This protein binds this small molecule.
Small molecule (SMILES): N[C@@H]1[C@@H](O)[C@H](O[C@@H]2O[C@H](CO)[C@@H](O[C@@H]3O[C@H](CO)[C@@H](O[C@@H]4O[C@H](CO)[C@@H](O)[C@H](O)[C@H]4N)[C@H](O)[C@H]3N)[C@H](O)[C@H]2N)[C@@H](CO)O[C@H]1O

Sequence of chain 1.A:
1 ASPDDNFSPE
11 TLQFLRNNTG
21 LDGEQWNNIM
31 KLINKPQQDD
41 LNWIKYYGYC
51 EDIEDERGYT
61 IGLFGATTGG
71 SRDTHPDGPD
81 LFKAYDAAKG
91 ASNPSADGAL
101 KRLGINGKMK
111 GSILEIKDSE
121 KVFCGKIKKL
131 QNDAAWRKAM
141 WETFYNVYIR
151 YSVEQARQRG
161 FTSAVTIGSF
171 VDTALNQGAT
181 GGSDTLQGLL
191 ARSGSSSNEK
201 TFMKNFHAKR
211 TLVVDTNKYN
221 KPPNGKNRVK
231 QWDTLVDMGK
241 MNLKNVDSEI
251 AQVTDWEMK

Binding-site contacts:
Ligand atom C1 contacts residue LEU175 of chain 1.A at 3.4 Å (hydrophobic).
Ligand atom C6 contacts residue ASN176 of chain 1.A at 3.4 Å.
Ligand atom O3 contacts residue TYR148 of chain 1.A at 3.5 Å (h-bond).
Ligand atom O3 contacts residue ZN1 of chain 1.L at 2.2 Å.
Ligand atom O6 contacts residue LEU175 of chain 1.A at 3.4 Å.
Ligand atom N2 contacts residue ASP73 of chain 1.A at 3.2 Å (salt-bridge).
Ligand atom O6 contacts residue ARG57 of chain 1.A at 2.9 Å (salt-bridge).
Ligand atom O4 contacts residue HIS75 of chain 1.A at 3.3 Å (h-bond).
Ligand atom C4 contacts residue ASP73 of chain 1.A at 3.4 Å.
Ligand atom N2 contacts residue LYS218 of chain 1.A at 2.9 Å (salt-bridge).
Ligand atom N2 contacts residue ASP77 of chain 1.A at 3.0 Å (salt-bridge).
Ligand atom O3 contacts residue ARG57 of chain 1.A at 3.0 Å.
Ligand atom O3 contacts residue ASN176 of chain 1.A at 3.4 Å (h-bond).
Ligand atom O6 contacts residue ASN176 of chain 1.A at 3.2 Å (h-bond).
Ligand atom C3 contacts residue ZN1 of chain 1.L at 3.0 Å.
Ligand atom C3 contacts residue TYR148 of chain 1.A at 3.5 Å (hydrophobic).
Ligand atom O5 contacts residue ARG57 of chain 1.A at 3.5 Å (salt-bridge).
Ligand atom C5 contacts residue HIS75 of chain 1.A at 3.5 Å.
Ligand atom C5 contacts residue ASN176 of chain 1.A at 3.3 Å.
Ligand atom N2 contacts residue ASP55 of chain 1.A at 3.2 Å (salt-bridge).
Ligand atom O3 contacts residue ASP73 of chain 1.A at 2.7 Å (salt-bridge).
Ligand atom C2 contacts residue TYR219 of chain 1.A at 3.3 Å (hydrophobic).
Ligand atom N2 contacts residue ZN1 of chain 1.L at 2.1 Å.
Ligand atom O5 contacts residue GLN37 of chain 1.A at 3.0 Å (h-bond).
Ligand atom N2 contacts residue TYR219 of chain 1.A at 3.4 Å (h-bond).
Ligand atom C6 contacts residue PHE64 of chain 1.A at 3.3 Å (hydrophobic).
Ligand atom O4 contacts residue GLY65 of chain 1.A at 3.5 Å (h-bond).
Ligand atom C3 contacts residue ASP73 of chain 1.A at 3.4 Å.
Ligand atom O5 contacts residue GLY178 of chain 1.A at 3.3 Å.
Ligand atom O6 contacts residue GLN37 of chain 1.A at 2.8 Å (h-bond).
Ligand atom C2 contacts residue THR67 of chain 1.A at 3.5 Å.
Ligand atom N2 contacts residue GLY65 of chain 1.A at 2.9 Å (h-bond).
Ligand atom N2 contacts residue THR67 of chain 1.A at 3.4 Å (h-bond).
Ligand atom C2 contacts residue ZN1 of chain 1.L at 2.9 Å.
Ligand atom C6 contacts residue LEU175 of chain 1.A at 3.5 Å (hydrophobic).
Ligand atom O5 contacts residue ASN176 of chain 1.A at 3.3 Å (h-bond).
Ligand atom O4 contacts residue GLY178 of chain 1.A at 3.5 Å.
Ligand atom O3 contacts residue THR67 of chain 1.A at 3.5 Å (h-bond).
Ligand atom O3 contacts residue ASP77 of chain 1.A at 3.3 Å (salt-bridge).
Ligand atom O6 contacts residue ALA179 of chain 1.A at 2.9 Å (h-bond).